Binding-site contacts:
Ligand atom C2' contacts residue VAL47 of chain 1.E at 3.5 Å (hydrophobic).
Ligand atom O1G contacts residue GLY78 of chain 1.E at 2.8 Å (h-bond).
Ligand atom O2' contacts residue PHE46 of chain 1.E at 3.5 Å.
Ligand atom O1G contacts residue LYS34 of chain 1.E at 2.9 Å (salt-bridge).
Ligand atom O2B contacts residue GLY33 of chain 1.E at 3.1 Å (h-bond).
Ligand atom O1A contacts residue ALA36 of chain 1.E at 2.8 Å (h-bond).
Ligand atom N1 contacts residue ASP137 of chain 1.E at 2.8 Å (salt-bridge).
Ligand atom O6 contacts residue ASN134 of chain 1.E at 3.2 Å (h-bond).
Ligand atom O3A contacts residue GLY33 of chain 1.E at 3.3 Å (h-bond).
Ligand atom PG contacts residue MG1 of chain 1.P at 3.0 Å.
Ligand atom O2' contacts residue ASP48 of chain 1.E at 3.1 Å (salt-bridge).
Ligand atom N3B contacts residue MG1 of chain 1.P at 3.5 Å.
Ligand atom PB contacts residue MG1 of chain 1.P at 3.3 Å.
Ligand atom O6 contacts residue SER163 of chain 1.E at 3.3 Å.
Ligand atom N3B contacts residue GLY31 of chain 1.E at 3.1 Å (h-bond).
Ligand atom O1B contacts residue SER35 of chain 1.E at 3.0 Å (h-bond).
Ligand atom O1A contacts residue SER35 of chain 1.E at 3.2 Å (h-bond).
Ligand atom O2A contacts residue TYR50 of chain 1.E at 3.0 Å.
Ligand atom O3A contacts residue GLY31 of chain 1.E at 3.5 Å.
Ligand atom O6 contacts residue ASP137 of chain 1.E at 3.5 Å (salt-bridge).
Ligand atom O4' contacts residue LYS135 of chain 1.E at 3.4 Å (salt-bridge).
Ligand atom O3G contacts residue TYR50 of chain 1.E at 2.6 Å (h-bond).
Ligand atom N3B contacts residue TYR50 of chain 1.E at 3.3 Å.
Ligand atom O2B contacts residue LYS34 of chain 1.E at 2.8 Å (salt-bridge).
Ligand atom O2' contacts residue VAL47 of chain 1.E at 2.5 Å (h-bond).
Ligand atom O3' contacts residue ASP48 of chain 1.E at 2.7 Å (salt-bridge).
Ligand atom N2 contacts residue ASP137 of chain 1.E at 3.0 Å (salt-bridge).
Ligand atom C3' contacts residue ASP48 of chain 1.E at 3.5 Å.
Ligand atom C5' contacts residue GLY31 of chain 1.E at 3.5 Å.
Ligand atom O1B contacts residue MG1 of chain 1.P at 2.1 Å.
Ligand atom O6 contacts residue ALA164 of chain 1.E at 2.7 Å (h-bond).
Ligand atom O2B contacts residue GLY31 of chain 1.E at 3.4 Å (h-bond).
Ligand atom O1A contacts residue GLY33 of chain 1.E at 3.3 Å.
Ligand atom O6 contacts residue LYS135 of chain 1.E at 3.4 Å.
Ligand atom N7 contacts residue ASN134 of chain 1.E at 3.1 Å (h-bond).
Ligand atom N2 contacts residue LEU138 of chain 1.E at 3.5 Å.
Ligand atom C8 contacts residue ALA36 of chain 1.E at 3.4 Å (hydrophobic).
Ligand atom O2G contacts residue MG1 of chain 1.P at 1.8 Å.
Ligand atom O2B contacts residue VAL32 of chain 1.E at 3.3 Å (h-bond).
Ligand atom O2G contacts residue THR53 of chain 1.E at 3.1 Å (h-bond).

Sequence of chain 1.E:
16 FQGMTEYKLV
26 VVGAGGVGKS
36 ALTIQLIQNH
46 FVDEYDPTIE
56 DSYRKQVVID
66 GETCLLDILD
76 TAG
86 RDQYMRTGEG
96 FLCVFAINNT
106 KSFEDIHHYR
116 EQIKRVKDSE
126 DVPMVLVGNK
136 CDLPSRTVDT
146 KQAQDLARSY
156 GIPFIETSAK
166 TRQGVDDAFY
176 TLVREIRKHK

A small-molecule ligand and the protein it binds are described below.
Small molecule (SMILES): Nc1nc2c(ncn2[C@@H]2O[C@H](CO[P](=O)(O)O[P](=O)(O)NP(=O)(O)O)[C@@H](O)[C@H]2O)c(=O)[nH]1